Sequence of chain 1.C:
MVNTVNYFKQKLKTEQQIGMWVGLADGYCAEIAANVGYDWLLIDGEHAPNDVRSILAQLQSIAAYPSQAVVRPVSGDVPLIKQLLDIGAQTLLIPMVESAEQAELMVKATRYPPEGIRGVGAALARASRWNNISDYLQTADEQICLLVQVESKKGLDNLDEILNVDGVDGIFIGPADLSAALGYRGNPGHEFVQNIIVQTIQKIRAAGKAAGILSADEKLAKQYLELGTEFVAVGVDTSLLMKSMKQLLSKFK

This protein binds this small molecule.
Small molecule (SMILES): CC(=O)C(=O)O

Binding-site contacts:
Ligand atom OXT contacts residue ZN1 of chain 1.M at 4.2 Å.
Ligand atom O contacts residue GLY174 of chain 1.C at 3.6 Å.
Ligand atom CA contacts residue ARG72 of chain 1.C at 3.8 Å.
Ligand atom CA contacts residue GLY174 of chain 1.C at 3.5 Å.
Ligand atom OXT contacts residue GLY174 of chain 1.C at 3.2 Å.
Ligand atom CB contacts residue ARG72 of chain 1.C at 4.0 Å.
Ligand atom CA contacts residue HBA1 of chain 1.L at 3.1 Å.
Ligand atom CB contacts residue HBA1 of chain 1.L at 3.4 Å.
Ligand atom C contacts residue ZN1 of chain 1.M at 2.9 Å.
Ligand atom O3 contacts residue GLN149 of chain 1.C at 3.1 Å (h-bond).
Ligand atom O contacts residue HBA1 of chain 1.L at 4.3 Å.
Ligand atom C contacts residue GLU151 of chain 1.C at 3.8 Å.
Ligand atom C contacts residue PRO175 of chain 1.C at 3.8 Å (hydrophobic).
Ligand atom CA contacts residue GLU151 of chain 1.C at 3.8 Å.
Ligand atom C contacts residue ASP177 of chain 1.C at 3.9 Å.
Ligand atom CB contacts residue TRP21 of chain 1.C at 4.3 Å (hydrophobic).
Ligand atom CB contacts residue GLY174 of chain 1.C at 4.0 Å.
Ligand atom O contacts residue ZN1 of chain 1.M at 2.2 Å.
Ligand atom C contacts residue HBA1 of chain 1.L at 3.9 Å.
Ligand atom O contacts residue VAL120 of chain 1.A at 4.0 Å.
Ligand atom CB contacts residue ZN1 of chain 1.M at 4.3 Å.
Ligand atom CB contacts residue LEU214 of chain 1.C at 3.9 Å (hydrophobic).
Ligand atom O contacts residue ALA176 of chain 1.C at 3.6 Å.
Ligand atom OXT contacts residue ALA176 of chain 1.C at 2.8 Å (h-bond).
Ligand atom O3 contacts residue GLU151 of chain 1.C at 3.2 Å (salt-bridge).
Ligand atom C contacts residue ALA176 of chain 1.C at 3.6 Å (hydrophobic).
Ligand atom CA contacts residue ZN1 of chain 1.M at 2.9 Å.
Ligand atom O contacts residue PRO175 of chain 1.C at 4.2 Å.
Ligand atom O3 contacts residue HBA1 of chain 1.L at 3.0 Å (h-bond).
Ligand atom CB contacts residue PHE172 of chain 1.C at 3.7 Å (hydrophobic).
Ligand atom O3 contacts residue GLY174 of chain 1.C at 4.0 Å.
Ligand atom C contacts residue GLY174 of chain 1.C at 3.3 Å.
Ligand atom OXT contacts residue PRO175 of chain 1.C at 3.1 Å (h-bond).
Ligand atom CA contacts residue GLN149 of chain 1.C at 3.9 Å.
Ligand atom O contacts residue GLU151 of chain 1.C at 3.1 Å (salt-bridge).
Ligand atom O3 contacts residue ARG72 of chain 1.C at 2.8 Å (salt-bridge).
Ligand atom O contacts residue ASP177 of chain 1.C at 2.9 Å (salt-bridge).
Ligand atom OXT contacts residue ASP177 of chain 1.C at 4.1 Å.
Ligand atom O3 contacts residue ZN1 of chain 1.M at 2.1 Å.
Ligand atom O3 contacts residue ASP177 of chain 1.C at 4.2 Å.

Sequence of chain 1.A:
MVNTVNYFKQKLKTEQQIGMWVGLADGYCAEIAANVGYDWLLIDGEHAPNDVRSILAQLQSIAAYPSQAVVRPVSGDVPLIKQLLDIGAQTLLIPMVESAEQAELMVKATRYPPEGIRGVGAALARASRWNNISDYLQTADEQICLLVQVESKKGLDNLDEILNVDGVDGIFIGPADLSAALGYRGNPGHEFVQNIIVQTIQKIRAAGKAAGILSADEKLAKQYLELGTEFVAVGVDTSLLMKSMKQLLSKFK